The small molecule below binds the protein below.
Small molecule (SMILES): CC(=O)N[C@@H]1[C@@H](O)[C@H](O)[C@@H](CO)O[C@H]1O

Binding-site contacts:
Ligand atom C3 contacts residue ASN316 of chain 1.A at 3.6 Å.
Ligand atom C5 contacts residue ASN316 of chain 1.A at 3.6 Å.
Ligand atom N2 contacts residue ASN316 of chain 1.A at 2.8 Å (h-bond).
Ligand atom C1 contacts residue ASN316 of chain 1.A at 1.4 Å.
Ligand atom C4 contacts residue ASN316 of chain 1.A at 4.0 Å.
Ligand atom C7 contacts residue ASN316 of chain 1.A at 3.2 Å.
Ligand atom C2 contacts residue ASN316 of chain 1.A at 2.2 Å.
Ligand atom O7 contacts residue ASN316 of chain 1.A at 3.2 Å (h-bond).
Ligand atom O5 contacts residue ASN316 of chain 1.A at 2.4 Å (h-bond).

Sequence of chain 1.A:
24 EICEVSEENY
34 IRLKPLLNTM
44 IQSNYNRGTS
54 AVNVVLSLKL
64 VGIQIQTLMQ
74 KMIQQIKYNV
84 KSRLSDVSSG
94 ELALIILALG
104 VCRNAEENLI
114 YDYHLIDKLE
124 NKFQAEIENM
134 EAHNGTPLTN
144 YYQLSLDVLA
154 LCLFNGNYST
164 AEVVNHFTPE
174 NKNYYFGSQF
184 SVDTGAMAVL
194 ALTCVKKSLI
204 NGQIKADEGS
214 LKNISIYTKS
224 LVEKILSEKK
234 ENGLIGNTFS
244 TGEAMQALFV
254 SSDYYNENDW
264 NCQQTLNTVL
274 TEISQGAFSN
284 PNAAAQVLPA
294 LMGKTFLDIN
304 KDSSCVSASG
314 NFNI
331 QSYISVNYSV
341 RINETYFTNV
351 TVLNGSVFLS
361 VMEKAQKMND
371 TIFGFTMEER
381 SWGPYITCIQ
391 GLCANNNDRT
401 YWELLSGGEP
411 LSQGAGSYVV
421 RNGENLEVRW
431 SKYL